Binding-site contacts:
Ligand atom CAK contacts residue TYR224 of chain 1.B at 3.4 Å (hydrophobic).
Ligand atom C2 contacts residue GLN117 of chain 1.B at 3.7 Å.
Ligand atom CAM contacts residue LEU102 of chain 1.B at 3.8 Å (hydrophobic).
Ligand atom CAI contacts residue TYR106 of chain 1.B at 3.6 Å (hydrophobic).
Ligand atom CAH contacts residue TYR106 of chain 1.B at 3.6 Å (hydrophobic).
Ligand atom CAB contacts residue TYR106 of chain 1.B at 3.3 Å (hydrophobic).
Ligand atom C6 contacts residue ARG148 of chain 1.B at 3.8 Å.
Ligand atom C5 contacts residue PHE157 of chain 1.B at 3.7 Å (hydrophobic).
Ligand atom C5 contacts residue GLU73 of chain 1.B at 3.8 Å.
Ligand atom C4 contacts residue PHE157 of chain 1.B at 3.5 Å (hydrophobic).
Ligand atom CAL contacts residue TYR106 of chain 1.B at 3.5 Å (hydrophobic).
Ligand atom NAE contacts residue VAL75 of chain 1.B at 3.2 Å.
Ligand atom CAO contacts residue TYR224 of chain 1.B at 3.3 Å (hydrophobic).
Ligand atom CAC contacts residue SER164 of chain 1.B at 3.5 Å.
Ligand atom CBE contacts residue TYR224 of chain 1.B at 3.6 Å (hydrophobic).
Ligand atom CAA contacts residue TYR106 of chain 1.B at 3.9 Å (hydrophobic).
Ligand atom C2 contacts residue PHE157 of chain 1.B at 3.2 Å (hydrophobic).
Ligand atom NAF contacts residue GLN117 of chain 1.B at 3.1 Å (h-bond).
Ligand atom C4 contacts residue ASP153 of chain 1.B at 3.6 Å.
Ligand atom N3 contacts residue PHE157 of chain 1.B at 3.2 Å.
Ligand atom N3 contacts residue GLN117 of chain 1.B at 2.9 Å (h-bond).
Ligand atom NAF contacts residue ASP153 of chain 1.B at 2.7 Å (salt-bridge).
Ligand atom CAB contacts residue PRO109 of chain 1.B at 3.7 Å (hydrophobic).
Ligand atom C4 contacts residue GLN117 of chain 1.B at 3.8 Å.
Ligand atom NAE contacts residue ARG148 of chain 1.B at 2.8 Å (salt-bridge).
Ligand atom C6 contacts residue VAL75 of chain 1.B at 3.7 Å (hydrophobic).
Ligand atom N1 contacts residue PHE157 of chain 1.B at 3.5 Å.
Ligand atom OAG contacts residue SER166 of chain 1.B at 3.1 Å (h-bond).
Ligand atom SAU contacts residue TYR224 of chain 1.B at 3.8 Å.
Ligand atom C5 contacts residue ASP153 of chain 1.B at 3.8 Å.
Ligand atom CAY contacts residue TYR224 of chain 1.B at 3.9 Å (hydrophobic).
Ligand atom CBC contacts residue TYR224 of chain 1.B at 3.3 Å (hydrophobic).
Ligand atom SAU contacts residue PHE157 of chain 1.B at 3.5 Å.
Ligand atom CAO contacts residue PHE157 of chain 1.B at 3.9 Å (hydrophobic).
Ligand atom SAV contacts residue TYR106 of chain 1.B at 3.6 Å.
Ligand atom NAE contacts residue GLU73 of chain 1.B at 3.3 Å (salt-bridge).
Ligand atom SAU contacts residue GLN117 of chain 1.B at 3.7 Å.
Ligand atom NAR contacts residue TYR224 of chain 1.B at 2.6 Å (h-bond).
Ligand atom CAL contacts residue LEU102 of chain 1.B at 3.6 Å (hydrophobic).
Ligand atom C6 contacts residue PHE157 of chain 1.B at 3.8 Å (hydrophobic).

This protein binds this small molecule.
Small molecule (SMILES): CCCc1sc(-c2ccc(OC)c(OCC(C)(C)O)c2)nc1CSc1nc(N)cc(N)n1

Sequence of chain 1.B:
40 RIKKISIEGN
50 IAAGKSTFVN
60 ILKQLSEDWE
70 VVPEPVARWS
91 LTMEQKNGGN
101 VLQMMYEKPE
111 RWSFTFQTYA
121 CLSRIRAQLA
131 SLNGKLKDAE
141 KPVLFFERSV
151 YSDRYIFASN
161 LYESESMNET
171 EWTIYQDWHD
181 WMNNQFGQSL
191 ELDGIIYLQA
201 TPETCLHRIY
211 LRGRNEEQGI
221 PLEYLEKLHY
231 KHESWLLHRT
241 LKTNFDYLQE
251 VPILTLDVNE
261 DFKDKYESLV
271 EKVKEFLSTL